Sequence of chain 1.A:
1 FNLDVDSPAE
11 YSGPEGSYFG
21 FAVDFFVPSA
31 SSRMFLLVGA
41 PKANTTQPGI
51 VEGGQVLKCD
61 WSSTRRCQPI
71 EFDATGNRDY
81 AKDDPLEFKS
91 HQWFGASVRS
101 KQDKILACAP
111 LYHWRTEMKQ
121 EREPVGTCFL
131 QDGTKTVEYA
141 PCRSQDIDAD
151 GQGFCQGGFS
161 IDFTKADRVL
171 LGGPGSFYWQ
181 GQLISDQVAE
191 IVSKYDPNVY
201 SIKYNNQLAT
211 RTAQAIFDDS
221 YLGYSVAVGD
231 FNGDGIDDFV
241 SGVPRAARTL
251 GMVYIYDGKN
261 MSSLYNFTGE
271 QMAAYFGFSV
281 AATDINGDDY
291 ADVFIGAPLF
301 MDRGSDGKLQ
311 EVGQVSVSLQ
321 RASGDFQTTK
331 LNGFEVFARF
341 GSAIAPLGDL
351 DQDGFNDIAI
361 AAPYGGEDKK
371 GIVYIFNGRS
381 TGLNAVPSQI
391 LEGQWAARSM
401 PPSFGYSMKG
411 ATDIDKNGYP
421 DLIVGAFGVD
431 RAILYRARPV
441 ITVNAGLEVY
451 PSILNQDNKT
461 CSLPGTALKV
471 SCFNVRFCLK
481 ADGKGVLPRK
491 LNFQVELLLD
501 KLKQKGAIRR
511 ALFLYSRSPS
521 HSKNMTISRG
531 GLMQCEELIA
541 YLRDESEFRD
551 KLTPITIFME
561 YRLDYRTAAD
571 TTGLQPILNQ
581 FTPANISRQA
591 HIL

Sequence of chain 1.B:
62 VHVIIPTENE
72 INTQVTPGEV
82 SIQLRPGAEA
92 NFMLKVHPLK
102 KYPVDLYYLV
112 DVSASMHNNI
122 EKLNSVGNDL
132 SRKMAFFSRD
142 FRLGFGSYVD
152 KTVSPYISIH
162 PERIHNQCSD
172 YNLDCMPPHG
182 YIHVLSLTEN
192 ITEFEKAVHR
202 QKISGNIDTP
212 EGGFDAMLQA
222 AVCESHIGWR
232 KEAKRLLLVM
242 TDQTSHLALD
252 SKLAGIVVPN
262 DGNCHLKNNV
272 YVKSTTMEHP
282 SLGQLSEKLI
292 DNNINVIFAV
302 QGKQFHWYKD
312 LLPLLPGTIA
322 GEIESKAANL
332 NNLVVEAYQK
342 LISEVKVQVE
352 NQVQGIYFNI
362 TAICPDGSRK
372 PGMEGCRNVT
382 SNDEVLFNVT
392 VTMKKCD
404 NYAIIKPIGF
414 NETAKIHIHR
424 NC

The small molecule below binds the protein below.
Small molecule (SMILES): CC(=O)N[C@@H]1[C@@H](O)[C@H](O)[C@@H](CO)O[C@H]1O

Binding-site contacts:
Ligand atom O7 contacts residue ASN360 of chain 1.B at 3.5 Å (h-bond).
Ligand atom C1 contacts residue ASN360 of chain 1.B at 1.5 Å.
Ligand atom C2 contacts residue ASN360 of chain 1.B at 2.5 Å.
Ligand atom O5 contacts residue ASN360 of chain 1.B at 2.4 Å (h-bond).
Ligand atom C3 contacts residue ASN360 of chain 1.B at 3.9 Å.
Ligand atom C7 contacts residue ASN360 of chain 1.B at 3.3 Å.
Ligand atom N2 contacts residue ASN360 of chain 1.B at 3.0 Å (h-bond).
Ligand atom C8 contacts residue ASN360 of chain 1.B at 3.7 Å.
Ligand atom C8 contacts residue SER305 of chain 1.A at 3.8 Å.
Ligand atom C5 contacts residue ASN360 of chain 1.B at 3.8 Å.
Ligand atom C4 contacts residue ASN360 of chain 1.B at 4.3 Å.